Sequence of chain 1.A:
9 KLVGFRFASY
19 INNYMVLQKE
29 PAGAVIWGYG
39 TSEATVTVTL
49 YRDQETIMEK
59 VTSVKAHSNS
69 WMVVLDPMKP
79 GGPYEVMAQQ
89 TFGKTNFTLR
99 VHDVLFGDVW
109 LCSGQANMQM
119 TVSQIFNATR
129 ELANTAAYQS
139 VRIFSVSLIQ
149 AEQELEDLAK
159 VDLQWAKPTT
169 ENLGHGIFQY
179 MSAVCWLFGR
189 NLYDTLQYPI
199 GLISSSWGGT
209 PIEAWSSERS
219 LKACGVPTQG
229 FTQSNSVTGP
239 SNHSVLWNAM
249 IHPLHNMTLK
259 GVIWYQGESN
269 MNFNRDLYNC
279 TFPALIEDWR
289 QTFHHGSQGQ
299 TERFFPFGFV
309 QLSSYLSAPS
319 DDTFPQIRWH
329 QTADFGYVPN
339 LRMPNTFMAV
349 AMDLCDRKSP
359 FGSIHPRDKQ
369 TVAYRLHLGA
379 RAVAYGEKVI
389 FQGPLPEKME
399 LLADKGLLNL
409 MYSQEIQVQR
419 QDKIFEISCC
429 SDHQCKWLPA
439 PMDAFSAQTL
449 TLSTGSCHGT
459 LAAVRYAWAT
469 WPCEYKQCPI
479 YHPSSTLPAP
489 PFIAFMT

This protein binds this small molecule.
Small molecule (SMILES): CC(=O)N[C@H]1[C@H](O[C@H]2[C@H](O)[C@@H](NC(C)=O)CO[C@@H]2CO)O[C@H](CO)[C@@H](O)[C@@H]1O

Binding-site contacts:
Ligand atom C1 contacts residue ASN254 of chain 1.A at 1.4 Å.
Ligand atom C8 contacts residue TRP69 of chain 1.A at 4.3 Å (hydrophobic).
Ligand atom O6 contacts residue HIS253 of chain 1.A at 2.9 Å (h-bond).
Ligand atom N2 contacts residue MET70 of chain 1.A at 3.6 Å.
Ligand atom N2 contacts residue ASN254 of chain 1.A at 3.0 Å (h-bond).
Ligand atom C2 contacts residue MET70 of chain 1.A at 3.9 Å (hydrophobic).
Ligand atom O6 contacts residue LYS63 of chain 1.A at 1.8 Å (salt-bridge).
Ligand atom C1 contacts residue HIS253 of chain 1.A at 3.6 Å.
Ligand atom C7 contacts residue SER68 of chain 1.A at 4.4 Å.
Ligand atom O7 contacts residue ASN254 of chain 1.A at 4.3 Å.
Ligand atom C8 contacts residue MET70 of chain 1.A at 3.8 Å (hydrophobic).
Ligand atom C8 contacts residue SER68 of chain 1.A at 3.8 Å.
Ligand atom O6 contacts residue GLY294 of chain 1.A at 3.8 Å.
Ligand atom C7 contacts residue ASN254 of chain 1.A at 3.9 Å.
Ligand atom O5 contacts residue LYS63 of chain 1.A at 4.4 Å.
Ligand atom C5 contacts residue LYS63 of chain 1.A at 4.2 Å.
Ligand atom C8 contacts residue TRP35 of chain 1.A at 3.4 Å (hydrophobic).
Ligand atom C1 contacts residue GLY294 of chain 1.A at 3.9 Å.
Ligand atom C1 contacts residue MET70 of chain 1.A at 4.4 Å (hydrophobic).
Ligand atom O5 contacts residue GLY294 of chain 1.A at 3.3 Å.
Ligand atom C6 contacts residue LYS63 of chain 1.A at 2.8 Å.
Ligand atom C5 contacts residue GLY294 of chain 1.A at 4.4 Å.
Ligand atom C4 contacts residue ASN254 of chain 1.A at 4.2 Å.
Ligand atom O7 contacts residue MET70 of chain 1.A at 3.0 Å.
Ligand atom O5 contacts residue HIS253 of chain 1.A at 3.2 Å (h-bond).
Ligand atom O5 contacts residue ASN254 of chain 1.A at 2.3 Å (h-bond).
Ligand atom C3 contacts residue ASN254 of chain 1.A at 3.8 Å.
Ligand atom C5 contacts residue HIS253 of chain 1.A at 3.6 Å.
Ligand atom C6 contacts residue HIS253 of chain 1.A at 3.9 Å.
Ligand atom C7 contacts residue MET70 of chain 1.A at 3.2 Å (hydrophobic).
Ligand atom C2 contacts residue ASN254 of chain 1.A at 2.5 Å.
Ligand atom C5 contacts residue ASN254 of chain 1.A at 3.6 Å.
Ligand atom C6 contacts residue GLY294 of chain 1.A at 4.1 Å.